Binding-site contacts:
Ligand atom N2 contacts residue ASN124 of chain 1.C at 3.0 Å (h-bond).
Ligand atom O5 contacts residue ASN124 of chain 1.C at 2.3 Å (h-bond).
Ligand atom C3 contacts residue ASN124 of chain 1.C at 3.9 Å.
Ligand atom O7 contacts residue PRO123 of chain 1.C at 4.4 Å.
Ligand atom C7 contacts residue ASN124 of chain 1.C at 3.5 Å.
Ligand atom O7 contacts residue ARG121 of chain 1.C at 4.0 Å.
Ligand atom C4 contacts residue ASN124 of chain 1.C at 4.3 Å.
Ligand atom C2 contacts residue ASN124 of chain 1.C at 2.6 Å.
Ligand atom C1 contacts residue ASN124 of chain 1.C at 1.5 Å.
Ligand atom C5 contacts residue ASN124 of chain 1.C at 3.6 Å.
Ligand atom O7 contacts residue ILE122 of chain 1.C at 3.7 Å.
Ligand atom C8 contacts residue ASN124 of chain 1.C at 3.7 Å.
Ligand atom O7 contacts residue ASN124 of chain 1.C at 4.4 Å.

Sequence of chain 1.C:
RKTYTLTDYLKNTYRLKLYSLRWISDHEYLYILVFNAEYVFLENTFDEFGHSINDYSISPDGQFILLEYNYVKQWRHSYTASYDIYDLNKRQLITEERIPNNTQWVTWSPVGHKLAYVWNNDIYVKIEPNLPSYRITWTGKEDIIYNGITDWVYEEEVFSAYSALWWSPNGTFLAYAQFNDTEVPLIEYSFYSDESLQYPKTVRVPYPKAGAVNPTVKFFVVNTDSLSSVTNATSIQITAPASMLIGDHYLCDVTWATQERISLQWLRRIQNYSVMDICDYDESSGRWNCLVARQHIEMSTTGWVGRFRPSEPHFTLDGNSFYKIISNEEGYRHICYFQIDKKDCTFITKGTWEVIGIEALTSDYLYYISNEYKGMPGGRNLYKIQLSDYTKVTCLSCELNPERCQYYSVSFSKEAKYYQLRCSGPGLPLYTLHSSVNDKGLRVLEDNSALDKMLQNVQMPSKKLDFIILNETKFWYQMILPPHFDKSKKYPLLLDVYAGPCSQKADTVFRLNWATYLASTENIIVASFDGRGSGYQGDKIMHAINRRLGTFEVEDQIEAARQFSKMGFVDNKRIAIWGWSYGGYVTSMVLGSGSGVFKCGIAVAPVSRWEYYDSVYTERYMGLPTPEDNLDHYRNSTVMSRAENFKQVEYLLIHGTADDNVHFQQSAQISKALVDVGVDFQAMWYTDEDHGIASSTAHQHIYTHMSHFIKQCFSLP

This protein binds this small molecule.
Small molecule (SMILES): CC(=O)N[C@@H]1[C@@H](O)[C@H](O)[C@@H](CO)O[C@H]1O